Sequence of chain 1.A:
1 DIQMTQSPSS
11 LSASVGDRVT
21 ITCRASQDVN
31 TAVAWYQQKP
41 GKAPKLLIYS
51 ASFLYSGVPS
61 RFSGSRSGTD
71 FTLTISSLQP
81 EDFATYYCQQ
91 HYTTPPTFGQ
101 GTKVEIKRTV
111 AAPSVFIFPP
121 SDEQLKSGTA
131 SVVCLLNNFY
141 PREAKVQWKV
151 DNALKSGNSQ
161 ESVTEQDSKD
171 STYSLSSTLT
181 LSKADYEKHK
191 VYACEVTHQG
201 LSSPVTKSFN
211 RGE

The protein below binds the small molecule below.
Small molecule (SMILES): [N-]=[N+]=Nc1ccccc1COC(=O)O

Binding-site contacts:
Ligand atom N18 contacts residue ALA153 of chain 1.A at 4.4 Å.
Ligand atom N18 contacts residue HIS189 of chain 1.A at 3.1 Å (h-bond).
Ligand atom N19 contacts residue VAL150 of chain 1.A at 3.0 Å (h-bond).
Ligand atom C11 contacts residue HIS189 of chain 1.A at 4.0 Å.
Ligand atom C15 contacts residue LYS155 of chain 1.A at 4.4 Å.
Ligand atom N17 contacts residue HIS189 of chain 1.A at 2.9 Å (h-bond).
Ligand atom C15 contacts residue HIS189 of chain 1.A at 3.8 Å.
Ligand atom N19 contacts residue ALA153 of chain 1.A at 3.4 Å.
Ligand atom C14 contacts residue HIS189 of chain 1.A at 4.1 Å.
Ligand atom C11 contacts residue LYS155 of chain 1.A at 1.5 Å.
Ligand atom O12 contacts residue LYS155 of chain 1.A at 2.4 Å (salt-bridge).
Ligand atom C20 contacts residue HIS189 of chain 1.A at 3.8 Å.
Ligand atom O12 contacts residue HIS189 of chain 1.A at 2.9 Å (h-bond).
Ligand atom C14 contacts residue LYS155 of chain 1.A at 3.7 Å.
Ligand atom N19 contacts residue HIS189 of chain 1.A at 3.7 Å.
Ligand atom O13 contacts residue LYS155 of chain 1.A at 2.5 Å (salt-bridge).
Ligand atom O12 contacts residue VAL150 of chain 1.A at 3.8 Å.
Ligand atom C16 contacts residue HIS189 of chain 1.A at 3.2 Å.
Ligand atom N18 contacts residue VAL150 of chain 1.A at 4.2 Å.
Ligand atom N19 contacts residue ASP151 of chain 1.A at 4.4 Å.